Binding-site contacts:
Ligand atom N1 contacts residue ASN110 of chain 1.A at 2.8 Å (h-bond).
Ligand atom C2 contacts residue PHE116 of chain 1.A at 4.2 Å (hydrophobic).
Ligand atom C8 contacts residue PHE116 of chain 1.A at 4.2 Å (hydrophobic).
Ligand atom C3 contacts residue PHE116 of chain 1.A at 3.6 Å (hydrophobic).
Ligand atom N1 contacts residue PHE116 of chain 1.A at 3.8 Å.
Ligand atom N1 contacts residue EDO1 of chain 1.C at 1.1 Å (h-bond).
Ligand atom C5 contacts residue PHE116 of chain 1.A at 3.6 Å (hydrophobic).
Ligand atom C1 contacts residue EDO1 of chain 1.D at 2.5 Å.
Ligand atom C6 contacts residue VAL64 of chain 1.A at 4.2 Å (hydrophobic).
Ligand atom N1 contacts residue TYR109 of chain 1.A at 4.2 Å.
Ligand atom C3 contacts residue EDO1 of chain 1.C at 1.3 Å.
Ligand atom C4 contacts residue PHE116 of chain 1.A at 3.2 Å (hydrophobic).
Ligand atom C8 contacts residue EDO1 of chain 1.D at 3.5 Å.
Ligand atom C7 contacts residue EDO1 of chain 1.D at 4.5 Å.
Ligand atom C4 contacts residue ASN110 of chain 1.A at 4.4 Å.
Ligand atom C1 contacts residue EDO1 of chain 1.C at 1.4 Å.
Ligand atom O2 contacts residue TYR109 of chain 1.A at 4.0 Å.
Ligand atom C2 contacts residue EDO1 of chain 1.D at 2.4 Å.
Ligand atom C8 contacts residue VAL64 of chain 1.A at 4.2 Å (hydrophobic).
Ligand atom O2 contacts residue EDO1 of chain 1.C at 0.5 Å (h-bond).
Ligand atom C1 contacts residue VAL59 of chain 1.A at 3.9 Å (hydrophobic).
Ligand atom C2 contacts residue ASN110 of chain 1.A at 3.5 Å.
Ligand atom C2 contacts residue TYR109 of chain 1.A at 4.2 Å (hydrophobic).
Ligand atom N1 contacts residue EDO1 of chain 1.D at 3.3 Å (h-bond).
Ligand atom C2 contacts residue EDO1 of chain 1.C at 1.3 Å.
Ligand atom C4 contacts residue EDO1 of chain 1.C at 2.3 Å.
Ligand atom C3 contacts residue EDO1 of chain 1.D at 3.8 Å.
Ligand atom C7 contacts residue EDO1 of chain 1.C at 2.7 Å.
Ligand atom C5 contacts residue EDO1 of chain 1.C at 3.5 Å.
Ligand atom C8 contacts residue EDO1 of chain 1.C at 1.4 Å.
Ligand atom O2 contacts residue ASN110 of chain 1.A at 2.8 Å (h-bond).
Ligand atom O2 contacts residue EDO1 of chain 1.D at 2.4 Å (h-bond).
Ligand atom C6 contacts residue EDO1 of chain 1.C at 3.5 Å.
Ligand atom C3 contacts residue ASN110 of chain 1.A at 4.0 Å.
Ligand atom C7 contacts residue VAL64 of chain 1.A at 3.8 Å (hydrophobic).
Ligand atom C6 contacts residue PHE116 of chain 1.A at 4.3 Å (hydrophobic).

Sequence of chain 1.A:
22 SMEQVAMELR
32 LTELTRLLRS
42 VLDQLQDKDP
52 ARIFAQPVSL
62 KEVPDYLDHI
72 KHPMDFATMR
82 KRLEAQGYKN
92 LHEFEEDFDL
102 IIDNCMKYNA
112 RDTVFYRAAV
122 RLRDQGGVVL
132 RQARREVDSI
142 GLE

The small molecule below binds the protein below.
Small molecule (SMILES): O=C1Cc2cc(O)ccc2N1